Sequence of chain 1.A:
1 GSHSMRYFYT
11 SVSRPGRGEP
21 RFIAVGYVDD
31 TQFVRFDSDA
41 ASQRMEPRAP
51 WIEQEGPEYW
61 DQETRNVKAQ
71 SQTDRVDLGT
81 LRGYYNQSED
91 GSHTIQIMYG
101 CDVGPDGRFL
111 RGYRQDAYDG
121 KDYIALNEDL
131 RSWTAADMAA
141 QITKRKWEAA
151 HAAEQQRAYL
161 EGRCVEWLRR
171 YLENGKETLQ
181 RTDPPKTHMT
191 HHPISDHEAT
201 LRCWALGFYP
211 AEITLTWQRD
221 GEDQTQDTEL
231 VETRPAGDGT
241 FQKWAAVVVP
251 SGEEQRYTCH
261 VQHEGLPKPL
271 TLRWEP

Binding-site contacts:
Ligand atom CE contacts residue ASP116 of chain 1.A at 3.0 Å.
Ligand atom O contacts residue THR143 of chain 1.A at 2.8 Å (h-bond).
Ligand atom C contacts residue TYR7 of chain 1.A at 2.9 Å (hydrophobic).
Ligand atom CB contacts residue TYR9 of chain 1.A at 3.6 Å (hydrophobic).
Ligand atom O contacts residue TRP147 of chain 1.A at 3.3 Å (h-bond).
Ligand atom OXT contacts residue TYR84 of chain 1.A at 3.4 Å (h-bond).
Ligand atom O contacts residue TYR84 of chain 1.A at 2.6 Å (h-bond).
Ligand atom O contacts residue ARG163 of chain 1.A at 3.2 Å (salt-bridge).
Ligand atom CA contacts residue GLU63 of chain 1.A at 3.3 Å.
Ligand atom CA contacts residue TYR171 of chain 1.A at 3.4 Å (hydrophobic).
Ligand atom CG2 contacts residue ARG163 of chain 1.A at 3.5 Å.
Ligand atom CB contacts residue GLU63 of chain 1.A at 3.6 Å.
Ligand atom N contacts residue TYR99 of chain 1.A at 3.1 Å (h-bond).
Ligand atom CG contacts residue ASP77 of chain 1.A at 3.6 Å.
Ligand atom OXT contacts residue THR80 of chain 1.A at 3.4 Å.
Ligand atom CG1 contacts residue TRP167 of chain 1.A at 3.4 Å (hydrophobic).
Ligand atom N contacts residue ASP77 of chain 1.A at 2.9 Å (salt-bridge).
Ligand atom CG2 contacts residue ASN66 of chain 1.A at 3.5 Å.
Ligand atom CB contacts residue TYR99 of chain 1.A at 3.4 Å (hydrophobic).
Ligand atom CA contacts residue TYR7 of chain 1.A at 3.1 Å (hydrophobic).
Ligand atom N contacts residue TYR7 of chain 1.A at 3.0 Å (h-bond).
Ligand atom OXT contacts residue LYS146 of chain 1.A at 2.9 Å (salt-bridge).
Ligand atom O contacts residue LYS146 of chain 1.A at 3.6 Å.
Ligand atom CA contacts residue TYR99 of chain 1.A at 3.3 Å (hydrophobic).
Ligand atom CG1 contacts residue TYR9 of chain 1.A at 3.3 Å (hydrophobic).
Ligand atom N contacts residue TYR159 of chain 1.A at 3.5 Å.
Ligand atom O contacts residue TYR159 of chain 1.A at 2.7 Å (h-bond).
Ligand atom O contacts residue TYR7 of chain 1.A at 2.9 Å.
Ligand atom CA contacts residue TYR159 of chain 1.A at 3.5 Å (hydrophobic).
Ligand atom O contacts residue MET5 of chain 1.A at 3.5 Å.
Ligand atom CB contacts residue THR143 of chain 1.A at 3.6 Å.
Ligand atom C contacts residue TYR84 of chain 1.A at 3.3 Å (hydrophobic).
Ligand atom CG2 contacts residue GLU63 of chain 1.A at 3.3 Å.
Ligand atom C contacts residue TYR159 of chain 1.A at 3.6 Å (hydrophobic).
Ligand atom NZ contacts residue ASP116 of chain 1.A at 2.8 Å (salt-bridge).
Ligand atom O contacts residue TRP147 of chain 1.A at 2.9 Å (h-bond).
Ligand atom N contacts residue TYR171 of chain 1.A at 2.5 Å (h-bond).
Ligand atom CG1 contacts residue TYR171 of chain 1.A at 3.3 Å (hydrophobic).
Ligand atom C contacts residue GLU63 of chain 1.A at 3.6 Å.
Ligand atom N contacts residue GLU63 of chain 1.A at 2.8 Å (salt-bridge).

The small molecule below binds the protein below.
Small molecule (SMILES): CC(C)[C@H](N)C(=O)N[C@H](C(=O)N[C@H](C(=O)NCC=O)C(C)C)C(C)C.CC(C)[C@H](NC(=O)CN)C(=O)NCC(=O)N[C@@H](CCCCN)C(=O)O